Sequence of chain 1.D:
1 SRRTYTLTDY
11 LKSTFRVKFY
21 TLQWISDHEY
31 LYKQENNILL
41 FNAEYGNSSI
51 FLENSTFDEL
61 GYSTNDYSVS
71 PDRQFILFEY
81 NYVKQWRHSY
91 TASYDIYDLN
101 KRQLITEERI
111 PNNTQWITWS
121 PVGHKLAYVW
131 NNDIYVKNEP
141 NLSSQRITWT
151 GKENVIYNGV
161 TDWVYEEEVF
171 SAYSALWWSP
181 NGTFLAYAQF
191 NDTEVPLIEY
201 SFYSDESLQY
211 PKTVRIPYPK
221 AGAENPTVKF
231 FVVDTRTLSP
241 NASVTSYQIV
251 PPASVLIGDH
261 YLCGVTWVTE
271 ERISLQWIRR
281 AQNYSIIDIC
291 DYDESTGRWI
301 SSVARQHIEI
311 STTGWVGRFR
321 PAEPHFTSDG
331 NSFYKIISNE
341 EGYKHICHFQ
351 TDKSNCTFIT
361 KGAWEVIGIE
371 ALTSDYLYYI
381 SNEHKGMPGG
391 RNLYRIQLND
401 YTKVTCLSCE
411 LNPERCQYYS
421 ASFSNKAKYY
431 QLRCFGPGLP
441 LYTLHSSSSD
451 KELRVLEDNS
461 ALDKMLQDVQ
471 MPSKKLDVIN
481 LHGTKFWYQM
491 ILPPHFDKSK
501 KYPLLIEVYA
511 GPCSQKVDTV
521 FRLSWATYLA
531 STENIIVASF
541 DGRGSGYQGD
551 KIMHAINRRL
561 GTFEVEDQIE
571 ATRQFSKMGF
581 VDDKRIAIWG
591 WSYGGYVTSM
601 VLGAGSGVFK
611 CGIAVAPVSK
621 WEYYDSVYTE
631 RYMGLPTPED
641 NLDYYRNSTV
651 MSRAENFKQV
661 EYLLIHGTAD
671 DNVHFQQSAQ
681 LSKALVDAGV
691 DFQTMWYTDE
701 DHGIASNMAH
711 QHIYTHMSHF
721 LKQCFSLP

The small molecule below binds the protein below.
Small molecule (SMILES): CC(=O)N[C@@H]1[C@@H](O)[C@H](O)[C@@H](CO)O[C@H]1O

Binding-site contacts:
Ligand atom N2 contacts residue ASN241 of chain 1.D at 2.9 Å (h-bond).
Ligand atom C3 contacts residue ASN241 of chain 1.D at 3.8 Å.
Ligand atom O7 contacts residue PRO240 of chain 1.D at 4.2 Å.
Ligand atom C1 contacts residue ASN241 of chain 1.D at 1.4 Å.
Ligand atom O7 contacts residue ASN241 of chain 1.D at 3.3 Å (h-bond).
Ligand atom C2 contacts residue ASN241 of chain 1.D at 2.4 Å.
Ligand atom O5 contacts residue ASN241 of chain 1.D at 2.4 Å (h-bond).
Ligand atom C4 contacts residue ASN241 of chain 1.D at 4.2 Å.
Ligand atom C7 contacts residue ASN241 of chain 1.D at 3.5 Å.
Ligand atom C5 contacts residue ASN241 of chain 1.D at 3.6 Å.